Sequence of chain 1.D:
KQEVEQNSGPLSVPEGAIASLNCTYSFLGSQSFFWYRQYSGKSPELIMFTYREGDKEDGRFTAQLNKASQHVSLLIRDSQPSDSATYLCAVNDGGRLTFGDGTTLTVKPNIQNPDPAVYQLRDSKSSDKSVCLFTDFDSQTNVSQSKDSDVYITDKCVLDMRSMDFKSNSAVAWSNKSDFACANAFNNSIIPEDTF

A protein and the small-molecule ligand that binds it are described below.
Small molecule (SMILES): CC[C@H](C)[C@H](NC(=O)CNC(=O)[C@@H](NC(=O)[C@H](C)NC(=O)[C@H](C)NC(=O)[C@H](CC(C)C)NC(=O)[C@@H](N)CCC(=O)O)[C@@H](C)CC)C(=O)N[C@@H](CC(C)C)C(=O)N[C@H](C(=O)N[C@H](C(=O)O)C(C)C)[C@@H](C)O

Binding-site contacts:
Ligand atom O contacts residue TYR159 of chain 1.A at 2.6 Å (h-bond).
Ligand atom O contacts residue TRP147 of chain 1.A at 3.0 Å (h-bond).
Ligand atom CA contacts residue TYR7 of chain 1.A at 3.4 Å (hydrophobic).
Ligand atom OE2 contacts residue LYS66 of chain 1.A at 3.1 Å (salt-bridge).
Ligand atom C contacts residue LEU99 of chain 1.E at 3.3 Å (hydrophobic).
Ligand atom CB contacts residue GLU63 of chain 1.A at 3.4 Å.
Ligand atom O contacts residue LEU99 of chain 1.E at 2.8 Å (h-bond).
Ligand atom N contacts residue ASP77 of chain 1.A at 2.8 Å (salt-bridge).
Ligand atom CD1 contacts residue MET45 of chain 1.A at 3.4 Å (hydrophobic).
Ligand atom N contacts residue TYR7 of chain 1.A at 2.5 Å (h-bond).
Ligand atom CD1 contacts residue GLN155 of chain 1.A at 3.3 Å.
Ligand atom O contacts residue THR143 of chain 1.A at 2.6 Å (h-bond).
Ligand atom CA contacts residue ASP77 of chain 1.A at 3.1 Å.
Ligand atom CA contacts residue LEU99 of chain 1.E at 3.2 Å (hydrophobic).
Ligand atom O contacts residue GLN31 of chain 1.D at 2.9 Å (h-bond).
Ligand atom O contacts residue LYS66 of chain 1.A at 2.8 Å (salt-bridge).
Ligand atom OE2 contacts residue GLN31 of chain 1.D at 3.1 Å (h-bond).
Ligand atom CG contacts residue GLU63 of chain 1.A at 3.3 Å.
Ligand atom O contacts residue TYR84 of chain 1.A at 3.4 Å (h-bond).
Ligand atom CB contacts residue TYR99 of chain 1.A at 3.4 Å (hydrophobic).
Ligand atom CB contacts residue ASP77 of chain 1.A at 3.2 Å.
Ligand atom CG2 contacts residue THR97 of chain 1.E at 3.0 Å.
Ligand atom O contacts residue GLY98 of chain 1.E at 3.2 Å.
Ligand atom OG1 contacts residue LYS146 of chain 1.A at 3.2 Å (salt-bridge).
Ligand atom N contacts residue GLN31 of chain 1.D at 2.9 Å (h-bond).
Ligand atom N contacts residue GLN155 of chain 1.A at 2.7 Å (h-bond).
Ligand atom N contacts residue TYR99 of chain 1.A at 3.1 Å (h-bond).
Ligand atom O contacts residue LYS146 of chain 1.A at 3.1 Å (salt-bridge).
Ligand atom CB contacts residue TRP167 of chain 1.A at 3.3 Å (hydrophobic).
Ligand atom C contacts residue TYR7 of chain 1.A at 3.4 Å (hydrophobic).
Ligand atom N contacts residue GLU63 of chain 1.A at 2.9 Å (salt-bridge).
Ligand atom N contacts residue TYR171 of chain 1.A at 2.7 Å (h-bond).
Ligand atom OE1 contacts residue GLU63 of chain 1.A at 3.1 Å (salt-bridge).
Ligand atom CD2 contacts residue TYR7 of chain 1.A at 3.4 Å (hydrophobic).
Ligand atom O contacts residue VAL152 of chain 1.A at 3.3 Å.
Ligand atom CA contacts residue GLN155 of chain 1.A at 3.4 Å.
Ligand atom OE2 contacts residue GLY29 of chain 1.D at 3.3 Å (h-bond).
Ligand atom N contacts residue LEU99 of chain 1.E at 3.2 Å (h-bond).
Ligand atom N contacts residue LEU99 of chain 1.E at 3.1 Å (h-bond).
Ligand atom CA contacts residue TYR159 of chain 1.A at 3.4 Å (hydrophobic).

Sequence of chain 1.A:
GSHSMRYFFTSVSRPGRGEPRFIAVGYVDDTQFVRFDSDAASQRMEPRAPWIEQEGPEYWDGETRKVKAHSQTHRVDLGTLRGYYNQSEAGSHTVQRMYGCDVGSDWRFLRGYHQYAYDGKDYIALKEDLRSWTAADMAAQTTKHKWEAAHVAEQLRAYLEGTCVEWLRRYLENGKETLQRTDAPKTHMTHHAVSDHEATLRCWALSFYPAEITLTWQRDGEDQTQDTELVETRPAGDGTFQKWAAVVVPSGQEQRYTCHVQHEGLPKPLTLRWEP

Sequence of chain 1.E:
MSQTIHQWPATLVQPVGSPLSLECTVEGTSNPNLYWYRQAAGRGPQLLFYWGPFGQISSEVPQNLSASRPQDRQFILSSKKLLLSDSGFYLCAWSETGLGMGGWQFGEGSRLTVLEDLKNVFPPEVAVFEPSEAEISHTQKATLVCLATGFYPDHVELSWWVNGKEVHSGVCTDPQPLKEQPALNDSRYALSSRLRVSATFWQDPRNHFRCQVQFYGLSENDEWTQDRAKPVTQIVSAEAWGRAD